This protein binds this small molecule.
Small molecule (SMILES): Cc1cc(CCCOc2c(C)cc(-c3noc(C(F)(F)F)n3)cc2C)on1

Sequence of chain 23.C:
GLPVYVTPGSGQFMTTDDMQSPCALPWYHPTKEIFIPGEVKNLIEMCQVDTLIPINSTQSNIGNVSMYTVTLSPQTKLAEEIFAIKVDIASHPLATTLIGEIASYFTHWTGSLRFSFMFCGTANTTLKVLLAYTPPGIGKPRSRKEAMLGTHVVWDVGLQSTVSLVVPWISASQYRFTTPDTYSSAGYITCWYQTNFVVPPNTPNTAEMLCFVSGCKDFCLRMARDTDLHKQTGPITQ

Sequence of chain 23.A:
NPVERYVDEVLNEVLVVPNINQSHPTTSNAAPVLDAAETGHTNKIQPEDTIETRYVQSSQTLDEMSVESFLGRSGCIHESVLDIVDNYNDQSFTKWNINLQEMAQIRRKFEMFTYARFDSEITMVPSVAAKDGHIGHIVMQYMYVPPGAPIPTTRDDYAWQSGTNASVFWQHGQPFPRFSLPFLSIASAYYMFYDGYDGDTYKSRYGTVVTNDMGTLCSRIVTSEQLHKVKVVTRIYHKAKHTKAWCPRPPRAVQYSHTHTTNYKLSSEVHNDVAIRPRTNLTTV

Binding-site contacts:
Ligand atom F2 contacts residue VAL168 of chain 23.A at 2.9 Å.
Ligand atom N3A contacts residue LEU217 of chain 23.A at 3.6 Å.
Ligand atom O1B contacts residue ILE98 of chain 23.A at 3.1 Å.
Ligand atom C3A contacts residue PHE179 of chain 23.A at 3.4 Å (hydrophobic).
Ligand atom F2 contacts residue TYR142 of chain 23.A at 3.6 Å.
Ligand atom F2 contacts residue PHE179 of chain 23.A at 3.6 Å.
Ligand atom C5B contacts residue LEU181 of chain 23.A at 3.5 Å (hydrophobic).
Ligand atom N2 contacts residue LEU100 of chain 23.A at 3.8 Å.
Ligand atom C4 contacts residue LEU100 of chain 23.A at 3.7 Å (hydrophobic).
Ligand atom CM3 contacts residue ASN212 of chain 23.A at 3.6 Å.
Ligand atom F3 contacts residue MET143 of chain 23.A at 3.3 Å.
Ligand atom N1A contacts residue PHE179 of chain 23.A at 3.6 Å.
Ligand atom CM4 contacts residue TYR142 of chain 23.A at 3.5 Å (hydrophobic).
Ligand atom CM6 contacts residue LEU184 of chain 23.A at 3.4 Å (hydrophobic).
Ligand atom O1 contacts residue LEU100 of chain 23.A at 3.7 Å.
Ligand atom C6B contacts residue LEU181 of chain 23.A at 3.5 Å (hydrophobic).
Ligand atom CM2 contacts residue ILE122 of chain 23.A at 3.5 Å (hydrophobic).
Ligand atom C3 contacts residue LEU100 of chain 23.A at 3.6 Å (hydrophobic).
Ligand atom C2A contacts residue PHE179 of chain 23.A at 3.5 Å (hydrophobic).
Ligand atom O1 contacts residue MET214 of chain 23.A at 3.3 Å.
Ligand atom C1B contacts residue ILE98 of chain 23.A at 3.7 Å (hydrophobic).
Ligand atom F3 contacts residue TYR142 of chain 23.A at 2.6 Å.
Ligand atom N1A contacts residue TYR144 of chain 23.A at 3.3 Å.
Ligand atom F3 contacts residue TYR144 of chain 23.A at 3.2 Å.
Ligand atom CM3 contacts residue TYR190 of chain 23.A at 3.7 Å (hydrophobic).
Ligand atom N3A contacts residue PHE179 of chain 23.A at 3.2 Å.
Ligand atom C1C contacts residue MET214 of chain 23.A at 3.5 Å (hydrophobic).
Ligand atom C1B contacts residue LEU181 of chain 23.A at 3.8 Å (hydrophobic).
Ligand atom CM6 contacts residue MET214 of chain 23.A at 3.4 Å (hydrophobic).
Ligand atom C2A contacts residue TYR144 of chain 23.A at 3.6 Å (hydrophobic).
Ligand atom CM6 contacts residue TYR144 of chain 23.A at 3.6 Å (hydrophobic).
Ligand atom C3A contacts residue TYR144 of chain 23.A at 3.7 Å (hydrophobic).
Ligand atom F1 contacts residue MET124 of chain 23.A at 3.5 Å.
Ligand atom C4 contacts residue TYR190 of chain 23.A at 3.6 Å (hydrophobic).
Ligand atom F3 contacts residue ALA166 of chain 23.A at 3.2 Å.
Ligand atom O1A contacts residue TYR144 of chain 23.A at 3.3 Å.
Ligand atom C4B contacts residue LEU181 of chain 23.A at 3.8 Å (hydrophobic).
Ligand atom F1 contacts residue TYR142 of chain 23.A at 3.3 Å.
Ligand atom F1 contacts residue LEU217 of chain 23.A at 3.3 Å.
Ligand atom C5B contacts residue TYR144 of chain 23.A at 3.7 Å (hydrophobic).